A protein and the small-molecule ligand that binds it are described below.
Small molecule (SMILES): C[C@H](NC(=O)[C@@H]1CCCN1C(=O)[C@H](C)NC(=O)[C@H](C)N)B(O)O

Sequence of chain 1.A:
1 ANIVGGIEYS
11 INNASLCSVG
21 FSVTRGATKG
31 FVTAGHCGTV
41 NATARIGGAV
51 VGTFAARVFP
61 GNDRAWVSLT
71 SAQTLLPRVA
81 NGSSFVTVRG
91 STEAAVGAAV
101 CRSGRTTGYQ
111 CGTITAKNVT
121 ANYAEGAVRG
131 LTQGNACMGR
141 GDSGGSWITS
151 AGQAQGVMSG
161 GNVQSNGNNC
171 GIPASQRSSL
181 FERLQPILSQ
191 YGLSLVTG

Binding-site contacts:
Ligand atom CG contacts residue GLU125 of chain 1.A at 4.0 Å.
Ligand atom N contacts residue TYR123 of chain 1.A at 3.8 Å.
Ligand atom N contacts residue SER143 of chain 1.A at 2.8 Å (h-bond).
Ligand atom CG contacts residue TYR123 of chain 1.A at 3.8 Å (hydrophobic).
Ligand atom CB contacts residue TYR123 of chain 1.A at 3.8 Å (hydrophobic).
Ligand atom N contacts residue TYR123 of chain 1.A at 3.6 Å.
Ligand atom O1 contacts residue GLY139 of chain 1.A at 4.0 Å.
Ligand atom CB contacts residue MET138 of chain 1.A at 3.1 Å (hydrophobic).
Ligand atom CA contacts residue HIS36 of chain 1.A at 4.0 Å.
Ligand atom O1 contacts residue GLY141 of chain 1.A at 2.5 Å (h-bond).
Ligand atom C contacts residue SER159 of chain 1.A at 3.6 Å.
Ligand atom C contacts residue HIS36 of chain 1.A at 4.0 Å.
Ligand atom CB contacts residue GLY139 of chain 1.A at 3.6 Å.
Ligand atom CB contacts residue GLY161 of chain 1.A at 3.9 Å.
Ligand atom N contacts residue SER159 of chain 1.A at 2.9 Å (h-bond).
Ligand atom N contacts residue GLY160 of chain 1.A at 3.8 Å.
Ligand atom O1 contacts residue ARG140 of chain 1.A at 3.5 Å.
Ligand atom O contacts residue GLY160 of chain 1.A at 3.1 Å.
Ligand atom CA contacts residue GLY160 of chain 1.A at 4.0 Å.
Ligand atom C contacts residue GLY161 of chain 1.A at 3.6 Å.
Ligand atom CA contacts residue TYR123 of chain 1.A at 3.8 Å (hydrophobic).
Ligand atom CA contacts residue SER159 of chain 1.A at 3.4 Å.
Ligand atom B contacts residue SER143 of chain 1.A at 1.6 Å.
Ligand atom O contacts residue GLY161 of chain 1.A at 2.9 Å (h-bond).
Ligand atom CD contacts residue TYR123 of chain 1.A at 3.8 Å (hydrophobic).
Ligand atom C contacts residue TYR123 of chain 1.A at 3.5 Å (hydrophobic).
Ligand atom O contacts residue TYR123 of chain 1.A at 3.5 Å.
Ligand atom O1 contacts residue ASP142 of chain 1.A at 3.3 Å (salt-bridge).
Ligand atom B contacts residue GLY141 of chain 1.A at 3.8 Å.
Ligand atom C contacts residue SER143 of chain 1.A at 4.0 Å.
Ligand atom CA contacts residue GLY161 of chain 1.A at 3.3 Å.
Ligand atom CA contacts residue SER143 of chain 1.A at 2.4 Å.
Ligand atom N contacts residue HIS36 of chain 1.A at 3.5 Å (h-bond).
Ligand atom O2 contacts residue SER143 of chain 1.A at 2.2 Å (h-bond).
Ligand atom CB contacts residue SER143 of chain 1.A at 3.1 Å.
Ligand atom B contacts residue HIS36 of chain 1.A at 3.6 Å.
Ligand atom N contacts residue GLY161 of chain 1.A at 2.9 Å (h-bond).
Ligand atom CB contacts residue HIS36 of chain 1.A at 3.5 Å.
Ligand atom O1 contacts residue SER143 of chain 1.A at 2.5 Å (h-bond).
Ligand atom O2 contacts residue HIS36 of chain 1.A at 2.6 Å (h-bond).